Sequence of chain 1.B:
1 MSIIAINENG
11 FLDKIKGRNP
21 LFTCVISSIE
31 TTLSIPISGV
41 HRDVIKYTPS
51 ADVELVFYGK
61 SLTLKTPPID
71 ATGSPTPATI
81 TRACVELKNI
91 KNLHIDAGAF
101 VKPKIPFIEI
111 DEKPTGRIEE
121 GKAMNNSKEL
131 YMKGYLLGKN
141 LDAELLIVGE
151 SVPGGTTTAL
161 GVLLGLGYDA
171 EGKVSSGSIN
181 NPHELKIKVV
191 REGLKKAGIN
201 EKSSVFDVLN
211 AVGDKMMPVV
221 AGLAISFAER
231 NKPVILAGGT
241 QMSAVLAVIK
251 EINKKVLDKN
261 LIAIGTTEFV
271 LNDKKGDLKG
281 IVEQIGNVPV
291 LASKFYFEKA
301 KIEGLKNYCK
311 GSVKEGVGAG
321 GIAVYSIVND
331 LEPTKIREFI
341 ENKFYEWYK

Binding-site contacts:
Ligand atom C2 contacts residue THR156 of chain 1.B at 3.9 Å.
Ligand atom C6 contacts residue GLN241 of chain 1.B at 3.7 Å.
Ligand atom C3 contacts residue SER175 of chain 1.B at 3.7 Å.
Ligand atom O2 contacts residue GLN241 of chain 1.B at 3.9 Å.
Ligand atom O2 contacts residue THR240 of chain 1.B at 2.6 Å (h-bond).
Ligand atom C1 contacts residue AAM1 of chain 1.G at 4.0 Å.
Ligand atom C3 contacts residue VAL270 of chain 1.B at 4.2 Å (hydrophobic).
Ligand atom C5 contacts residue GLU315 of chain 1.B at 2.9 Å.
Ligand atom C6 contacts residue GLY239 of chain 1.B at 3.7 Å.
Ligand atom O2 contacts residue THR156 of chain 1.B at 4.1 Å.
Ligand atom O1 contacts residue THR240 of chain 1.B at 3.2 Å (h-bond).
Ligand atom N contacts residue AAM1 of chain 1.G at 3.3 Å (h-bond).
Ligand atom N contacts residue GLY316 of chain 1.B at 4.2 Å.
Ligand atom C1 contacts residue GLU315 of chain 1.B at 4.0 Å.
Ligand atom N contacts residue GLN241 of chain 1.B at 3.7 Å.
Ligand atom C2 contacts residue GLN241 of chain 1.B at 3.9 Å.
Ligand atom C5 contacts residue SER176 of chain 1.B at 4.1 Å.
Ligand atom C6 contacts residue THR240 of chain 1.B at 3.3 Å.
Ligand atom C4 contacts residue SER176 of chain 1.B at 3.2 Å.
Ligand atom C4 contacts residue LYS314 of chain 1.B at 4.0 Å.
Ligand atom C1 contacts residue GLN241 of chain 1.B at 3.0 Å.
Ligand atom C6 contacts residue THR156 of chain 1.B at 3.9 Å.
Ligand atom O2 contacts residue SER175 of chain 1.B at 3.2 Å.
Ligand atom C3 contacts residue SER176 of chain 1.B at 3.8 Å.
Ligand atom C4 contacts residue GLY177 of chain 1.B at 3.7 Å.
Ligand atom O1 contacts residue GLN241 of chain 1.B at 2.9 Å (h-bond).
Ligand atom C2 contacts residue GLU315 of chain 1.B at 4.2 Å.
Ligand atom C1 contacts residue GLU150 of chain 1.B at 4.3 Å.
Ligand atom C5 contacts residue AAM1 of chain 1.G at 3.5 Å.
Ligand atom C5 contacts residue GLY177 of chain 1.B at 3.6 Å.
Ligand atom O2 contacts residue GLY239 of chain 1.B at 3.6 Å.
Ligand atom C4 contacts residue VAL313 of chain 1.B at 3.2 Å (hydrophobic).
Ligand atom N contacts residue GLU315 of chain 1.B at 3.0 Å (salt-bridge).
Ligand atom O1 contacts residue GLY239 of chain 1.B at 3.3 Å (h-bond).
Ligand atom C3 contacts residue GLU315 of chain 1.B at 4.2 Å.
Ligand atom C3 contacts residue THR156 of chain 1.B at 4.2 Å.
Ligand atom C6 contacts residue SER175 of chain 1.B at 4.2 Å.
Ligand atom C4 contacts residue GLU315 of chain 1.B at 3.9 Å.
Ligand atom C4 contacts residue SER175 of chain 1.B at 4.2 Å.
Ligand atom C5 contacts residue VAL313 of chain 1.B at 3.1 Å (hydrophobic).

A small-molecule ligand and the protein it binds are described below.
Small molecule (SMILES): O=C(O)c1cccnc1